Sequence of chain 1.B:
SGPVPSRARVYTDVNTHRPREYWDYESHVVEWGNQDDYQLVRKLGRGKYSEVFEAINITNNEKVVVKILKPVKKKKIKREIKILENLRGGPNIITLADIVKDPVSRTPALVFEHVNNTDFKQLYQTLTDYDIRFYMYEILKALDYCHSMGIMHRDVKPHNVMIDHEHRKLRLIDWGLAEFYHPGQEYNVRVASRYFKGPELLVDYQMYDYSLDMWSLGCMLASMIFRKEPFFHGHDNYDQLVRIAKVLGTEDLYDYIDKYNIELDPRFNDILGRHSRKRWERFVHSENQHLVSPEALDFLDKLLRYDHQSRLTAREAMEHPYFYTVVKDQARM

This small molecule binds to this protein.
Small molecule (SMILES): OC[C@H]1O[C@@H](n2cnc3cc(Cl)c(Cl)cc32)[C@H](O)[C@@H]1O

Binding-site contacts:
Ligand atom CL1 contacts residue ILE95 of chain 1.B at 3.2 Å.
Ligand atom C5 contacts residue VAL53 of chain 1.B at 3.9 Å (hydrophobic).
Ligand atom O5' contacts residue ARG47 of chain 1.B at 3.0 Å.
Ligand atom C5' contacts residue VAL53 of chain 1.B at 3.9 Å (hydrophobic).
Ligand atom O5' contacts residue GLY48 of chain 1.B at 2.9 Å (h-bond).
Ligand atom O2' contacts residue ASN118 of chain 1.B at 3.8 Å.
Ligand atom O4' contacts residue GLY46 of chain 1.B at 3.3 Å.
Ligand atom C5 contacts residue MET163 of chain 1.B at 4.0 Å (hydrophobic).
Ligand atom C2 contacts residue ILE174 of chain 1.B at 3.7 Å (hydrophobic).
Ligand atom CL2 contacts residue VAL66 of chain 1.B at 4.0 Å.
Ligand atom CL2 contacts residue VAL116 of chain 1.B at 3.2 Å.
Ligand atom C4' contacts residue GLY46 of chain 1.B at 3.3 Å.
Ligand atom C1 contacts residue ILE174 of chain 1.B at 4.2 Å (hydrophobic).
Ligand atom CL2 contacts residue LEU45 of chain 1.B at 4.2 Å.
Ligand atom O3' contacts residue GLY46 of chain 1.B at 4.1 Å.
Ligand atom C2 contacts residue VAL53 of chain 1.B at 4.2 Å (hydrophobic).
Ligand atom C6 contacts residue VAL53 of chain 1.B at 3.7 Å (hydrophobic).
Ligand atom C5' contacts residue GLY48 of chain 1.B at 3.3 Å.
Ligand atom C7 contacts residue ILE174 of chain 1.B at 3.6 Å (hydrophobic).
Ligand atom N1 contacts residue VAL53 of chain 1.B at 3.9 Å.
Ligand atom O4' contacts residue LEU45 of chain 1.B at 3.7 Å.
Ligand atom C4 contacts residue VAL66 of chain 1.B at 4.3 Å (hydrophobic).
Ligand atom C5 contacts residue ASN118 of chain 1.B at 3.5 Å.
Ligand atom C1 contacts residue VAL53 of chain 1.B at 3.6 Å (hydrophobic).
Ligand atom O2' contacts residue ASP120 of chain 1.B at 3.7 Å.
Ligand atom CL2 contacts residue ASN118 of chain 1.B at 4.2 Å.
Ligand atom C7 contacts residue VAL53 of chain 1.B at 3.8 Å (hydrophobic).
Ligand atom C1' contacts residue ASN118 of chain 1.B at 3.7 Å.
Ligand atom C4' contacts residue ARG47 of chain 1.B at 3.3 Å.
Ligand atom CL1 contacts residue VAL66 of chain 1.B at 3.8 Å.
Ligand atom C3 contacts residue VAL66 of chain 1.B at 4.0 Å (hydrophobic).
Ligand atom C5' contacts residue GLY46 of chain 1.B at 3.6 Å.
Ligand atom N2 contacts residue VAL53 of chain 1.B at 3.8 Å.
Ligand atom O4' contacts residue VAL53 of chain 1.B at 3.7 Å.
Ligand atom CL2 contacts residue ASN117 of chain 1.B at 3.7 Å.
Ligand atom N2 contacts residue ILE174 of chain 1.B at 3.6 Å.
Ligand atom O4' contacts residue ARG47 of chain 1.B at 4.0 Å.
Ligand atom CL1 contacts residue VAL116 of chain 1.B at 3.4 Å.
Ligand atom C5' contacts residue ARG47 of chain 1.B at 3.3 Å.
Ligand atom O3' contacts residue LEU45 of chain 1.B at 3.8 Å.